Sequence of chain 1.A:
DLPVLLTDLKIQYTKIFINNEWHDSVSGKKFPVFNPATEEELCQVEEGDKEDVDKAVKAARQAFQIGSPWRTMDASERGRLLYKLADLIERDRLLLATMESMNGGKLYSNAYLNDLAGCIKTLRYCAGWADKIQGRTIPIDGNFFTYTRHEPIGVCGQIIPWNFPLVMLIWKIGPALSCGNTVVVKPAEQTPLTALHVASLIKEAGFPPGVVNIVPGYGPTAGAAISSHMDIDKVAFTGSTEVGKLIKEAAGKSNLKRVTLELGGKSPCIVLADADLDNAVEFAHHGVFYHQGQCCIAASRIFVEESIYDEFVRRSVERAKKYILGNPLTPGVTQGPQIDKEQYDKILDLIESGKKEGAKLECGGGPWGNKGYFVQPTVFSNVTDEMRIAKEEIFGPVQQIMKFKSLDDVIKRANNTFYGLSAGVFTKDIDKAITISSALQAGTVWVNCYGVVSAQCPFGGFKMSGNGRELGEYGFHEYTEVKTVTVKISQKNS

Binding-site contacts:
Ligand atom C25 contacts residue ILE304 of chain 1.A at 3.7 Å (hydrophobic).
Ligand atom C27 contacts residue GLY458 of chain 1.A at 3.8 Å.
Ligand atom C11 contacts residue PHE171 of chain 1.A at 4.0 Å (hydrophobic).
Ligand atom O28 contacts residue ILE304 of chain 1.A at 3.6 Å.
Ligand atom O24 contacts residue VAL174 of chain 1.A at 3.8 Å.
Ligand atom C2 contacts residue TYR297 of chain 1.A at 3.4 Å (hydrophobic).
Ligand atom C15 contacts residue TYR297 of chain 1.A at 3.9 Å (hydrophobic).
Ligand atom C22 contacts residue GLY125 of chain 1.A at 3.9 Å.
Ligand atom C25 contacts residue GLY294 of chain 1.A at 3.2 Å.
Ligand atom C8 contacts residue TYR297 of chain 1.A at 3.5 Å (hydrophobic).
Ligand atom O26 contacts residue GLY458 of chain 1.A at 3.8 Å.
Ligand atom N6 contacts residue ILE304 of chain 1.A at 3.9 Å.
Ligand atom O28 contacts residue CYS302 of chain 1.A at 2.8 Å (h-bond).
Ligand atom C5 contacts residue GLY458 of chain 1.A at 3.8 Å.
Ligand atom C21 contacts residue VAL460 of chain 1.A at 3.9 Å (hydrophobic).
Ligand atom C1 contacts residue CYS302 of chain 1.A at 3.6 Å (hydrophobic).
Ligand atom C1 contacts residue ILE304 of chain 1.A at 3.8 Å (hydrophobic).
Ligand atom C3 contacts residue TYR297 of chain 1.A at 3.7 Å (hydrophobic).
Ligand atom C5 contacts residue TYR297 of chain 1.A at 3.9 Å (hydrophobic).
Ligand atom O26 contacts residue GLY294 of chain 1.A at 3.6 Å.
Ligand atom N6 contacts residue TYR297 of chain 1.A at 3.8 Å.
Ligand atom C13 contacts residue PHE171 of chain 1.A at 3.6 Å (hydrophobic).
Ligand atom C20 contacts residue VAL460 of chain 1.A at 3.4 Å (hydrophobic).
Ligand atom N4 contacts residue TYR297 of chain 1.A at 4.0 Å.
Ligand atom O26 contacts residue HIS293 of chain 1.A at 3.5 Å (h-bond).
Ligand atom C10 contacts residue TYR297 of chain 1.A at 3.9 Å (hydrophobic).
Ligand atom C18 contacts residue GLY125 of chain 1.A at 4.0 Å.
Ligand atom O24 contacts residue THR129 of chain 1.A at 3.3 Å (h-bond).
Ligand atom N23 contacts residue VAL460 of chain 1.A at 3.8 Å.
Ligand atom C1 contacts residue TYR297 of chain 1.A at 3.6 Å (hydrophobic).
Ligand atom O28 contacts residue TYR297 of chain 1.A at 4.0 Å.
Ligand atom N4 contacts residue GLY458 of chain 1.A at 3.6 Å (h-bond).
Ligand atom N9 contacts residue TYR297 of chain 1.A at 3.4 Å.
Ligand atom C3 contacts residue GLY458 of chain 1.A at 3.7 Å.
Ligand atom O24 contacts residue GLY125 of chain 1.A at 3.8 Å.
Ligand atom C10 contacts residue PHE171 of chain 1.A at 3.4 Å (hydrophobic).
Ligand atom N23 contacts residue GLY125 of chain 1.A at 3.8 Å.
Ligand atom O24 contacts residue TRP178 of chain 1.A at 3.0 Å (h-bond).
Ligand atom N7 contacts residue TYR297 of chain 1.A at 3.8 Å.
Ligand atom C18 contacts residue ASN121 of chain 1.A at 4.0 Å.

The small molecule below binds the protein below.
Small molecule (SMILES): CC(C)CCn1c(CN2CCC(C(N)=O)CC2)nc2c1c(=O)n(C)c(=O)n2C